Binding-site contacts:
Ligand atom N2 contacts residue ASN396 of chain 1.D at 3.0 Å (h-bond).
Ligand atom C3 contacts residue ASN396 of chain 1.D at 3.9 Å.
Ligand atom C8 contacts residue TYR394 of chain 1.D at 3.8 Å (hydrophobic).
Ligand atom O5 contacts residue ASN396 of chain 1.D at 2.4 Å (h-bond).
Ligand atom C1 contacts residue ASN396 of chain 1.D at 1.6 Å.
Ligand atom C2 contacts residue ASN396 of chain 1.D at 2.6 Å.
Ligand atom C4 contacts residue ASN396 of chain 1.D at 4.3 Å.
Ligand atom C5 contacts residue ASN396 of chain 1.D at 3.7 Å.
Ligand atom C7 contacts residue ASN396 of chain 1.D at 3.8 Å.
Ligand atom C8 contacts residue ASN396 of chain 1.D at 3.7 Å.

A small-molecule ligand and the protein it binds are described below.
Small molecule (SMILES): CC(=O)N[C@@H]1[C@@H](O)[C@H](O)[C@@H](CO)O[C@H]1O

Sequence of chain 1.D:
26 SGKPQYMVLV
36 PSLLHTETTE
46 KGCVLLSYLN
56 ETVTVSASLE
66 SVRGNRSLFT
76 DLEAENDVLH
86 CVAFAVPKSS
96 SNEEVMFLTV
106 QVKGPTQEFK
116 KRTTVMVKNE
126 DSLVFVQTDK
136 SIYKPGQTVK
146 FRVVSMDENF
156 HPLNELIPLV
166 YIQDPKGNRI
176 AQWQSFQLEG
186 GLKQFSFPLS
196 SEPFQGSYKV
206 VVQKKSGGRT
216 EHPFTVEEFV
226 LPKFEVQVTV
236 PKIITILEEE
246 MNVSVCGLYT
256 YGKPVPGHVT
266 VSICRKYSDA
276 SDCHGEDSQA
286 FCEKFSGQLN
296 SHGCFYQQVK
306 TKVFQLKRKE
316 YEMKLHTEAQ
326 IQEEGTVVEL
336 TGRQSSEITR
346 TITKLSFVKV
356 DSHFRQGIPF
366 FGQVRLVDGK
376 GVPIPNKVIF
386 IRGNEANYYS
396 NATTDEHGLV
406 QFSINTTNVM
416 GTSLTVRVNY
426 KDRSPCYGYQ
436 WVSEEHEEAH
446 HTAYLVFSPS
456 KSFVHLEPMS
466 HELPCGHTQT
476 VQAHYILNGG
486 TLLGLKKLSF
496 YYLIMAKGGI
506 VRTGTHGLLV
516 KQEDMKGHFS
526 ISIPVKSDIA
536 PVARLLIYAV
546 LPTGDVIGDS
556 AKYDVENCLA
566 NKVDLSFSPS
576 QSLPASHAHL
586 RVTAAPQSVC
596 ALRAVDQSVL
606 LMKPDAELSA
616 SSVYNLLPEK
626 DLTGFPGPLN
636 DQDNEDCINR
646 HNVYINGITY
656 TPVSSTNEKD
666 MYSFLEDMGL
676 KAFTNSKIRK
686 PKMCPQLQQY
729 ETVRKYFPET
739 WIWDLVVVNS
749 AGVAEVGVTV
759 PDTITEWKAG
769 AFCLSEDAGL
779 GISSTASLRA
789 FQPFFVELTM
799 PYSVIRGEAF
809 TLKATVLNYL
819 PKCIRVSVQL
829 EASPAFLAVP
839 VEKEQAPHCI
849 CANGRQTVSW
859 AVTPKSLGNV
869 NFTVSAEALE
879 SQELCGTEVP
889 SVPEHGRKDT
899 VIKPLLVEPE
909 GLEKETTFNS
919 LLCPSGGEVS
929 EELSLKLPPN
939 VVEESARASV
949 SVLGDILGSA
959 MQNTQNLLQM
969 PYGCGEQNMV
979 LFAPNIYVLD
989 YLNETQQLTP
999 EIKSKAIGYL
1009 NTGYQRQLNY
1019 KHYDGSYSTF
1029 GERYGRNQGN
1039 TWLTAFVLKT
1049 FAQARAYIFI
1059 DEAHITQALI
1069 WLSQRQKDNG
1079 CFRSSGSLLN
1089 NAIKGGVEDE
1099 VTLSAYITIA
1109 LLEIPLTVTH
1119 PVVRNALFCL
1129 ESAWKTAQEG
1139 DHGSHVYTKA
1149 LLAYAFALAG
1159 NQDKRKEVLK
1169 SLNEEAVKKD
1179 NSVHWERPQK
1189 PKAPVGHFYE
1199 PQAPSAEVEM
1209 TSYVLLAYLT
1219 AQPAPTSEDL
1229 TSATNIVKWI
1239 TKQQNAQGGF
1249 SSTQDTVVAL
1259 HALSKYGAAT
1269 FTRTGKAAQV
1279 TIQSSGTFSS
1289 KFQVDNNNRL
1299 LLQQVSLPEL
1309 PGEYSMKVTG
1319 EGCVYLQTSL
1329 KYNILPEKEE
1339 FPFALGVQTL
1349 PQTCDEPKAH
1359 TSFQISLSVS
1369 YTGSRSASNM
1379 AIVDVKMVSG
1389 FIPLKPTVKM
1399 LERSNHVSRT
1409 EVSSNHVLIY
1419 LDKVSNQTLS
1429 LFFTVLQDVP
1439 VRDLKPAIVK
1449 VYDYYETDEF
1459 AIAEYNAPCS